Sequence of chain 1.C:
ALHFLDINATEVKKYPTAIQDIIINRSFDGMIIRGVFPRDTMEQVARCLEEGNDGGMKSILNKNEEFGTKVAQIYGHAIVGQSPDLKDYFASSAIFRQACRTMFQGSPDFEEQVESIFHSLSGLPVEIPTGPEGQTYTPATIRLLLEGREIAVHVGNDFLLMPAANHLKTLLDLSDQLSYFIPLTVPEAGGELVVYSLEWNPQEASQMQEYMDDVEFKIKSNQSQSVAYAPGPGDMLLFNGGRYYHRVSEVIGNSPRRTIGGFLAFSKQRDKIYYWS

The small molecule below binds the protein below.
Small molecule (SMILES): O=C(O)CCC(=O)C(=O)O

Binding-site contacts:
Ligand atom C1 contacts residue FE21 of chain 1.L at 2.8 Å.
Ligand atom O2 contacts residue FE21 of chain 1.L at 2.0 Å.
Ligand atom C1 contacts residue SER214 of chain 1.C at 3.7 Å.
Ligand atom C5 contacts residue PHE216 of chain 1.C at 3.9 Å (hydrophobic).
Ligand atom C5 contacts residue THR297 of chain 1.C at 3.5 Å.
Ligand atom C3 contacts residue VAL286 of chain 1.C at 3.9 Å (hydrophobic).
Ligand atom O5 contacts residue HIS284 of chain 1.C at 3.3 Å (h-bond).
Ligand atom O2 contacts residue PHE277 of chain 1.C at 4.3 Å.
Ligand atom C1 contacts residue HIS284 of chain 1.C at 3.6 Å.
Ligand atom O3 contacts residue ARG295 of chain 1.C at 4.2 Å.
Ligand atom O2 contacts residue HIS284 of chain 1.C at 3.1 Å (h-bond).
Ligand atom C4 contacts residue ILE186 of chain 1.C at 4.2 Å (hydrophobic).
Ligand atom O5 contacts residue FE21 of chain 1.L at 2.4 Å.
Ligand atom O1 contacts residue FE21 of chain 1.L at 4.0 Å.
Ligand atom C5 contacts residue ARG178 of chain 1.C at 3.5 Å.
Ligand atom O4 contacts residue PHE216 of chain 1.C at 4.0 Å.
Ligand atom C4 contacts residue PHE216 of chain 1.C at 4.1 Å (hydrophobic).
Ligand atom O4 contacts residue ARG295 of chain 1.C at 2.8 Å (salt-bridge).
Ligand atom C3 contacts residue LEU228 of chain 1.C at 4.4 Å (hydrophobic).
Ligand atom O4 contacts residue THR297 of chain 1.C at 3.6 Å.
Ligand atom C4 contacts residue ARG178 of chain 1.C at 3.3 Å.
Ligand atom O1 contacts residue PHE277 of chain 1.C at 3.5 Å.
Ligand atom O4 contacts residue ILE186 of chain 1.C at 4.2 Å.
Ligand atom C1 contacts residue PHE277 of chain 1.C at 4.1 Å (hydrophobic).
Ligand atom O3 contacts residue ARG178 of chain 1.C at 2.8 Å (salt-bridge).
Ligand atom O3 contacts residue PHE216 of chain 1.C at 3.8 Å.
Ligand atom C2 contacts residue HIS284 of chain 1.C at 3.8 Å.
Ligand atom O3 contacts residue THR297 of chain 1.C at 2.6 Å (h-bond).
Ligand atom O5 contacts residue HIS189 of chain 1.C at 3.4 Å.
Ligand atom C2 contacts residue FE21 of chain 1.L at 3.0 Å.
Ligand atom O1 contacts residue SER214 of chain 1.C at 3.3 Å.
Ligand atom C3 contacts residue FE21 of chain 1.L at 4.4 Å.
Ligand atom O2 contacts residue SER214 of chain 1.C at 2.9 Å (h-bond).
Ligand atom O2 contacts residue HIS189 of chain 1.C at 4.4 Å.
Ligand atom O1 contacts residue PHE216 of chain 1.C at 3.5 Å.
Ligand atom C5 contacts residue ARG295 of chain 1.C at 3.9 Å.
Ligand atom O4 contacts residue VAL286 of chain 1.C at 3.8 Å.
Ligand atom C5 contacts residue ILE186 of chain 1.C at 4.3 Å (hydrophobic).
Ligand atom C3 contacts residue PHE216 of chain 1.C at 4.0 Å (hydrophobic).
Ligand atom O2 contacts residue PHE301 of chain 1.C at 3.9 Å.